A small-molecule ligand and the protein it binds are described below.
Small molecule (SMILES): Cc1ccc(-c2ccc3c(C)n[nH]c3c2)c2c1[C@H](N(C)C(=O)c1ncccc1C(F)F)CCC2

Sequence of chain 1.A:
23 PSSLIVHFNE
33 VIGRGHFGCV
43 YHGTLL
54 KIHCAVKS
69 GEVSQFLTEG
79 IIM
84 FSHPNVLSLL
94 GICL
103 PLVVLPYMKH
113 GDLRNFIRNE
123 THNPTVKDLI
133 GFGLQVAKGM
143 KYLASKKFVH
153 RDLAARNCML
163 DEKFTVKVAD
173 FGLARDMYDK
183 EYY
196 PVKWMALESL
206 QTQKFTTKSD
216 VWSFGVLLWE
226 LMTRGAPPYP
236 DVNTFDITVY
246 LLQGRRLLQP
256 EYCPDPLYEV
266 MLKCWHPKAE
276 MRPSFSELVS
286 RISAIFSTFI

Binding-site contacts:
Ligand atom F contacts residue VAL71 of chain 1.A at 3.2 Å.
Ligand atom N3 contacts residue MET110 of chain 1.A at 3.5 Å (h-bond).
Ligand atom F contacts residue GLU70 of chain 1.A at 3.2 Å.
Ligand atom N2 contacts residue MET110 of chain 1.A at 2.8 Å (h-bond).
Ligand atom C25 contacts residue ALA58 of chain 1.A at 3.4 Å (hydrophobic).
Ligand atom F contacts residue GLY174 of chain 1.A at 3.3 Å.
Ligand atom C2 contacts residue LEU107 of chain 1.A at 3.7 Å (hydrophobic).
Ligand atom C18 contacts residue SER72 of chain 1.A at 3.8 Å.
Ligand atom C26 contacts residue MET110 of chain 1.A at 3.4 Å (hydrophobic).
Ligand atom C24 contacts residue PRO108 of chain 1.A at 3.8 Å (hydrophobic).
Ligand atom C13 contacts residue VAL71 of chain 1.A at 3.7 Å (hydrophobic).
Ligand atom C14 contacts residue VAL71 of chain 1.A at 3.7 Å (hydrophobic).
Ligand atom C2 contacts residue LYS60 of chain 1.A at 3.8 Å.
Ligand atom F1 contacts residue PHE173 of chain 1.A at 2.9 Å.
Ligand atom C24 contacts residue ALA58 of chain 1.A at 3.5 Å (hydrophobic).
Ligand atom C18 contacts residue PHE173 of chain 1.A at 3.7 Å (hydrophobic).
Ligand atom C15 contacts residue GLU70 of chain 1.A at 3.4 Å.
Ligand atom N3 contacts residue TYR109 of chain 1.A at 3.7 Å.
Ligand atom C12 contacts residue SER72 of chain 1.A at 3.8 Å.
Ligand atom C26 contacts residue ILE34 of chain 1.A at 3.7 Å (hydrophobic).
Ligand atom O contacts residue SER72 of chain 1.A at 2.9 Å (h-bond).
Ligand atom C14 contacts residue GLU70 of chain 1.A at 3.8 Å.
Ligand atom C8 contacts residue ASP172 of chain 1.A at 3.3 Å.
Ligand atom F contacts residue SER72 of chain 1.A at 2.9 Å.
Ligand atom C3 contacts residue LEU107 of chain 1.A at 3.6 Å (hydrophobic).
Ligand atom N1 contacts residue VAL71 of chain 1.A at 3.5 Å.
Ligand atom C21 contacts residue MET161 of chain 1.A at 3.8 Å (hydrophobic).
Ligand atom N3 contacts residue PRO108 of chain 1.A at 2.8 Å (h-bond).
Ligand atom N3 contacts residue ALA58 of chain 1.A at 3.6 Å.
Ligand atom C9 contacts residue ASP172 of chain 1.A at 3.6 Å.
Ligand atom C26 contacts residue GLY113 of chain 1.A at 3.8 Å.
Ligand atom O contacts residue VAL71 of chain 1.A at 3.4 Å.
Ligand atom N2 contacts residue TYR109 of chain 1.A at 3.6 Å.
Ligand atom C9 contacts residue PHE173 of chain 1.A at 3.7 Å (hydrophobic).
Ligand atom C23 contacts residue MET161 of chain 1.A at 3.8 Å (hydrophobic).
Ligand atom O contacts residue LEU75 of chain 1.A at 3.4 Å.
Ligand atom N2 contacts residue PRO108 of chain 1.A at 3.7 Å.
Ligand atom C21 contacts residue PHE39 of chain 1.A at 3.8 Å (hydrophobic).
Ligand atom C contacts residue LEU75 of chain 1.A at 3.6 Å (hydrophobic).
Ligand atom C10 contacts residue PHE173 of chain 1.A at 3.7 Å (hydrophobic).